Binding-site contacts:
Ligand atom O2 contacts residue GLU180 of chain 2.A at 3.3 Å.
Ligand atom C6 contacts residue ASN176 of chain 2.A at 3.7 Å.
Ligand atom C9 contacts residue GLU180 of chain 2.A at 3.8 Å.
Ligand atom C12 contacts residue GLY106 of chain 2.A at 4.0 Å.
Ligand atom C8 contacts residue MET142 of chain 2.A at 3.6 Å (hydrophobic).
Ligand atom O1 contacts residue ILE107 of chain 2.A at 3.7 Å.
Ligand atom C12 contacts residue TRP207 of chain 2.A at 3.7 Å (hydrophobic).
Ligand atom C6 contacts residue PHE110 of chain 2.A at 3.9 Å (hydrophobic).
Ligand atom C11 contacts residue ASN179 of chain 2.A at 3.6 Å.
Ligand atom N1 contacts residue TRP207 of chain 2.A at 3.9 Å.
Ligand atom C3 contacts residue THR149 of chain 2.A at 3.4 Å.
Ligand atom C10 contacts residue PHE110 of chain 2.A at 3.6 Å (hydrophobic).
Ligand atom C8 contacts residue ASN176 of chain 2.A at 4.0 Å.
Ligand atom C13 contacts residue ILE107 of chain 2.A at 4.0 Å (hydrophobic).
Ligand atom O2 contacts residue PHE184 of chain 2.A at 3.9 Å.
Ligand atom C5 contacts residue ASN179 of chain 2.A at 3.5 Å.
Ligand atom C5 contacts residue PHE110 of chain 2.A at 3.6 Å (hydrophobic).
Ligand atom C12 contacts residue ILE107 of chain 2.A at 3.7 Å (hydrophobic).
Ligand atom C8 contacts residue GLU180 of chain 2.A at 4.0 Å.
Ligand atom C4 contacts residue THR149 of chain 2.A at 3.4 Å.
Ligand atom C4 contacts residue PHE110 of chain 2.A at 3.9 Å (hydrophobic).
Ligand atom O1 contacts residue PHE110 of chain 2.A at 3.4 Å.
Ligand atom C1 contacts residue TRP103 of chain 2.A at 3.9 Å (hydrophobic).
Ligand atom C10 contacts residue LEU183 of chain 2.A at 3.6 Å (hydrophobic).
Ligand atom C1 contacts residue TYR148 of chain 2.A at 3.5 Å (hydrophobic).
Ligand atom C3 contacts residue PHE110 of chain 2.A at 4.0 Å (hydrophobic).
Ligand atom C11 contacts residue PHE110 of chain 2.A at 3.3 Å (hydrophobic).
Ligand atom N1 contacts residue PHE110 of chain 2.A at 3.5 Å.
Ligand atom C5 contacts residue ASN176 of chain 2.A at 3.8 Å.
Ligand atom C10 contacts residue ASN179 of chain 2.A at 3.9 Å.
Ligand atom N2 contacts residue ASN176 of chain 2.A at 3.0 Å (h-bond).
Ligand atom O1 contacts residue ASN179 of chain 2.A at 2.9 Å (h-bond).
Ligand atom C13 contacts residue GLY106 of chain 2.A at 3.8 Å.
Ligand atom C2 contacts residue THR149 of chain 2.A at 3.5 Å.
Ligand atom C4 contacts residue TRP207 of chain 2.A at 3.9 Å (hydrophobic).
Ligand atom C7 contacts residue ASN176 of chain 2.A at 3.4 Å.
Ligand atom N2 contacts residue PHE110 of chain 2.A at 3.9 Å.
Ligand atom C4 contacts residue ASN176 of chain 2.A at 3.3 Å.
Ligand atom O2 contacts residue TRP138 of chain 2.A at 3.4 Å.
Ligand atom C6 contacts residue ASN179 of chain 2.A at 3.8 Å.

The small molecule below binds the protein below.
Small molecule (SMILES): CC1CCN(C(=O)Nc2ccc(O)cc2)CC1

Sequence of chain 2.A:
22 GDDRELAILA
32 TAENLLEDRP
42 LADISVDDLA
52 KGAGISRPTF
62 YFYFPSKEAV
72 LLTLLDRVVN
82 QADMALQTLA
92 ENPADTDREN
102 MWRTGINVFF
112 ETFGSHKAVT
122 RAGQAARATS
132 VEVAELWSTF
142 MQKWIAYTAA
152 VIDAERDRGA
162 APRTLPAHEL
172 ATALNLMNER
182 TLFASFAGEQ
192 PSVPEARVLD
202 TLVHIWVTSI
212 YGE